The small molecule below binds the protein below.
Small molecule (SMILES): CC(=O)N[C@@H]1[C@@H](O)[C@H](O)[C@@H](CO)O[C@H]1O

Binding-site contacts:
Ligand atom O5 contacts residue ASN88 of chain 4.A at 2.3 Å (h-bond).
Ligand atom C8 contacts residue ASN88 of chain 4.A at 4.0 Å.
Ligand atom C1 contacts residue ALA86 of chain 4.A at 4.3 Å (hydrophobic).
Ligand atom C1 contacts residue ASN88 of chain 4.A at 1.4 Å.
Ligand atom O7 contacts residue ASN88 of chain 4.A at 3.5 Å (h-bond).
Ligand atom C4 contacts residue ASN88 of chain 4.A at 3.7 Å.
Ligand atom C7 contacts residue ASN88 of chain 4.A at 3.1 Å.
Ligand atom C5 contacts residue ASN88 of chain 4.A at 3.5 Å.
Ligand atom O3 contacts residue ASN88 of chain 4.A at 3.7 Å.
Ligand atom O5 contacts residue ALA86 of chain 4.A at 4.2 Å.
Ligand atom N2 contacts residue ASN88 of chain 4.A at 2.2 Å (h-bond).
Ligand atom C3 contacts residue ASN88 of chain 4.A at 2.9 Å.
Ligand atom C2 contacts residue ASN88 of chain 4.A at 1.5 Å.
Ligand atom C8 contacts residue SER89 of chain 4.A at 4.0 Å.

Sequence of chain 4.A:
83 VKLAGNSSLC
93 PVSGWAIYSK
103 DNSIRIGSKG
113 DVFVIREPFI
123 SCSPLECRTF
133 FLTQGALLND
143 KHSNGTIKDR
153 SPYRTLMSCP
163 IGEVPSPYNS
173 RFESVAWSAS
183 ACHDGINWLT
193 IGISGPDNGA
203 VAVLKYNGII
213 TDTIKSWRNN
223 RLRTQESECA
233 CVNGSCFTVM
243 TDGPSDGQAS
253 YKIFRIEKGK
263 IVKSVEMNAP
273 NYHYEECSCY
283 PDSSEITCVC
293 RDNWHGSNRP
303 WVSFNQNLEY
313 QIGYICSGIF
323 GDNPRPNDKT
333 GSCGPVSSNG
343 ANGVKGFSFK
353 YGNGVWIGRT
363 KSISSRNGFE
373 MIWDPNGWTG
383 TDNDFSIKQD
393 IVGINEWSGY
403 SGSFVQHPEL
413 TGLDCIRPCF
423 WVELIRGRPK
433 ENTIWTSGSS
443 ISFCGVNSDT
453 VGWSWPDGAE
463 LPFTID